Binding-site contacts:
Ligand atom O4 contacts residue ASN80 of chain 58.C at 4.4 Å.
Ligand atom O4 contacts residue THR291 of chain 58.C at 3.9 Å.
Ligand atom C2 contacts residue GLY78 of chain 58.C at 4.0 Å.
Ligand atom C10 contacts residue TYR72 of chain 58.C at 4.0 Å (hydrophobic).
Ligand atom C4 contacts residue TYR72 of chain 58.C at 3.5 Å (hydrophobic).
Ligand atom C11 contacts residue TYR72 of chain 58.C at 4.2 Å (hydrophobic).
Ligand atom O1B contacts residue ARG77 of chain 58.C at 3.1 Å (salt-bridge).
Ligand atom O3 contacts residue GLY78 of chain 58.C at 3.5 Å.
Ligand atom O8 contacts residue TYR72 of chain 58.C at 4.0 Å.
Ligand atom C3 contacts residue HIS298 of chain 58.C at 4.0 Å.
Ligand atom C8 contacts residue ARG77 of chain 58.C at 4.4 Å.
Ligand atom O4 contacts residue ILE79 of chain 58.C at 3.9 Å.
Ligand atom C1 contacts residue GLY78 of chain 58.C at 4.0 Å.
Ligand atom O1A contacts residue ARG77 of chain 58.C at 2.9 Å (salt-bridge).
Ligand atom C4 contacts residue HIS298 of chain 58.C at 3.9 Å.
Ligand atom O10 contacts residue ASN293 of chain 58.C at 4.5 Å.
Ligand atom C1 contacts residue ARG77 of chain 58.C at 3.4 Å.
Ligand atom C6 contacts residue ASN93 of chain 58.C at 3.9 Å.
Ligand atom O4 contacts residue HIS298 of chain 58.C at 3.1 Å (h-bond).
Ligand atom O4 contacts residue TYR72 of chain 58.C at 4.0 Å.
Ligand atom O1B contacts residue TYR72 of chain 58.C at 4.2 Å.
Ligand atom O1B contacts residue SER89 of chain 58.C at 4.4 Å.
Ligand atom O1A contacts residue TYR72 of chain 58.C at 4.0 Å.
Ligand atom C4 contacts residue GLY78 of chain 58.C at 3.5 Å.
Ligand atom O1A contacts residue GLY78 of chain 58.C at 3.1 Å (h-bond).
Ligand atom C6 contacts residue TYR72 of chain 58.C at 3.7 Å (hydrophobic).
Ligand atom C3 contacts residue GLY78 of chain 58.C at 3.8 Å.
Ligand atom C1 contacts residue TYR72 of chain 58.C at 4.3 Å (hydrophobic).
Ligand atom C7 contacts residue TYR72 of chain 58.C at 4.3 Å (hydrophobic).
Ligand atom O8 contacts residue ARG77 of chain 58.C at 3.5 Å (salt-bridge).
Ligand atom C3 contacts residue ARG77 of chain 58.C at 4.3 Å.
Ligand atom N5 contacts residue TYR72 of chain 58.C at 2.9 Å (h-bond).
Ligand atom C5 contacts residue TYR72 of chain 58.C at 3.5 Å (hydrophobic).
Ligand atom C3 contacts residue GLY78 of chain 58.C at 4.1 Å.
Ligand atom O6 contacts residue ASN93 of chain 58.C at 4.3 Å.
Ligand atom O4 contacts residue GLY78 of chain 58.C at 3.4 Å.
Ligand atom C11 contacts residue ASP85 of chain 58.D at 4.0 Å.

This protein binds this small molecule.
Small molecule (SMILES): CC(=O)N[C@@H]1[C@@H](O[C@@H]2O[C@H](CO)[C@H](O)[C@H](O[C@]3(C(=O)O)C[C@H](O)[C@@H](NC(C)=O)[C@H]([C@H](O)[C@H](O)CO)O3)[C@H]2O)[C@H](O)[C@@H](CO[C@]2(C(=O)O)C[C@H](O)[C@@H](NC(C)=O)[C@H]([C@H](O)[C@H](O)CO)O2)O[C@H]1O

Sequence of chain 58.D:
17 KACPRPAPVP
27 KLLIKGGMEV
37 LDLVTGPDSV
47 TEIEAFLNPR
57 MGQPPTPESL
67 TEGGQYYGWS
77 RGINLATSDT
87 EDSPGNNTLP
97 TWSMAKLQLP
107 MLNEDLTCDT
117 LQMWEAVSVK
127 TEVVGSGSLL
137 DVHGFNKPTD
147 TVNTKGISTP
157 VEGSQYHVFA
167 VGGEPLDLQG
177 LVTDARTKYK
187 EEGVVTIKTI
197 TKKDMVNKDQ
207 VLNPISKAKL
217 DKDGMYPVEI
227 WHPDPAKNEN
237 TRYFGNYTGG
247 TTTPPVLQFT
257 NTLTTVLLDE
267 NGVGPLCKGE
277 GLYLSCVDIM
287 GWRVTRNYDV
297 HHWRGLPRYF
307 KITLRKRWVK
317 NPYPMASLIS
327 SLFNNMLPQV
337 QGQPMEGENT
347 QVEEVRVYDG

Sequence of chain 58.C:
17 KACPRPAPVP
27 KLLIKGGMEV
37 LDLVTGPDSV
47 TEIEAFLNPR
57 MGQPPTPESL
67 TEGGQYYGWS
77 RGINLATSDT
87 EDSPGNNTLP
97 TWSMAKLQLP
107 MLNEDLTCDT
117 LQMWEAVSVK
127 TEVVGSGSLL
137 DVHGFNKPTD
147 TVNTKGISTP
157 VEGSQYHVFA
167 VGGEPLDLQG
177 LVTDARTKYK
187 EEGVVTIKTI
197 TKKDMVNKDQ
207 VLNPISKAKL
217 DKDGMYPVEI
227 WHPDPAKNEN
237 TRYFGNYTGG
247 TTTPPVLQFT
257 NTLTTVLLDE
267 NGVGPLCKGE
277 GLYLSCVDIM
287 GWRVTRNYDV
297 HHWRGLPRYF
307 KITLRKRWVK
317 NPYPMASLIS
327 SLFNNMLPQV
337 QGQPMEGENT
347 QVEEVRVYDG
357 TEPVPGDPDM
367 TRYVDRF